Sequence of chain 1.A:
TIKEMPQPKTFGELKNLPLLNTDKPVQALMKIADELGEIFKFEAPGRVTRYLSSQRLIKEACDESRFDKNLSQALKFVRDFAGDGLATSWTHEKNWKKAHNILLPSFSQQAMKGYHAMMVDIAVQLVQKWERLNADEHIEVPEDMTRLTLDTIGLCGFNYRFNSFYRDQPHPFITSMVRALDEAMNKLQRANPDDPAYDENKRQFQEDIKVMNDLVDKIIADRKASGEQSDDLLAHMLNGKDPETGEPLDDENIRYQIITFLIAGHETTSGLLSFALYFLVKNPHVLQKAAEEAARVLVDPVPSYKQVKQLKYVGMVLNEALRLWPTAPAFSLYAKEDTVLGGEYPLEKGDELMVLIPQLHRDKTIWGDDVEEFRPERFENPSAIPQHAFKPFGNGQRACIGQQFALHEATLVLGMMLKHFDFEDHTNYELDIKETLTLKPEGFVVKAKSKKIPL

The protein below binds the small molecule below.
Small molecule (SMILES): C=Cc1ccccc1

Binding-site contacts:
Ligand atom CAH contacts residue ALA264 of chain 1.A at 3.8 Å (hydrophobic).
Ligand atom CAB contacts residue ILE263 of chain 1.A at 4.2 Å (hydrophobic).
Ligand atom CAF contacts residue ALA264 of chain 1.A at 4.1 Å (hydrophobic).
Ligand atom CAD contacts residue THR438 of chain 1.A at 4.5 Å.
Ligand atom CAC contacts residue HEM1 of chain 1.C at 3.8 Å.
Ligand atom CAD contacts residue THR268 of chain 1.A at 3.8 Å.
Ligand atom CAE contacts residue HEM1 of chain 1.C at 3.7 Å.
Ligand atom CAA contacts residue ALA264 of chain 1.A at 4.0 Å (hydrophobic).
Ligand atom CAH contacts residue LEU437 of chain 1.A at 3.7 Å (hydrophobic).
Ligand atom CAF contacts residue ILE263 of chain 1.A at 4.5 Å (hydrophobic).
Ligand atom CAD contacts residue ALA328 of chain 1.A at 3.7 Å (hydrophobic).
Ligand atom CAE contacts residue ALA264 of chain 1.A at 4.4 Å (hydrophobic).
Ligand atom CAG contacts residue ALA264 of chain 1.A at 3.9 Å (hydrophobic).
Ligand atom CAB contacts residue LEU437 of chain 1.A at 3.3 Å (hydrophobic).
Ligand atom CAD contacts residue ALA264 of chain 1.A at 4.4 Å (hydrophobic).
Ligand atom CAF contacts residue LEU437 of chain 1.A at 3.4 Å (hydrophobic).
Ligand atom CAB contacts residue ALA264 of chain 1.A at 3.8 Å (hydrophobic).
Ligand atom CAA contacts residue ILE263 of chain 1.A at 3.9 Å (hydrophobic).
Ligand atom CAG contacts residue ALA87 of chain 1.A at 3.9 Å (hydrophobic).
Ligand atom CAC contacts residue THR268 of chain 1.A at 4.5 Å.
Ligand atom CAA contacts residue ALA87 of chain 1.A at 3.8 Å (hydrophobic).
Ligand atom CAC contacts residue ALA328 of chain 1.A at 3.8 Å (hydrophobic).
Ligand atom CAA contacts residue VAL78 of chain 1.A at 4.5 Å (hydrophobic).